Sequence of chain 3.A:
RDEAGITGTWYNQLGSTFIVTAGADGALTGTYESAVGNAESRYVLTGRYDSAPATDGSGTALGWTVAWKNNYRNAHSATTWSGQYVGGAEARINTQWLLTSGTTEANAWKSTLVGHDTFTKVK

Binding-site contacts:
Ligand atom O1 contacts residue TYR43 of chain 1.A at 2.6 Å (h-bond).
Ligand atom C5 contacts residue TRP120 of chain 3.A at 3.6 Å (hydrophobic).
Ligand atom O2 contacts residue ASN49 of chain 1.A at 2.9 Å (h-bond).
Ligand atom N1 contacts residue ASP128 of chain 1.A at 2.8 Å (salt-bridge).
Ligand atom O3 contacts residue ASN49 of chain 1.A at 3.7 Å.
Ligand atom N2 contacts residue SER45 of chain 1.A at 3.0 Å (h-bond).
Ligand atom C18 contacts residue GOL1 of chain 1.C at 3.5 Å.
Ligand atom O2 contacts residue GLY48 of chain 1.A at 3.6 Å.
Ligand atom C9 contacts residue TRP79 of chain 1.A at 3.5 Å (hydrophobic).
Ligand atom C2 contacts residue ASP128 of chain 1.A at 3.8 Å.
Ligand atom C6 contacts residue SER45 of chain 1.A at 3.5 Å.
Ligand atom C1 contacts residue TYR43 of chain 1.A at 3.5 Å (hydrophobic).
Ligand atom C1 contacts residue ASN23 of chain 1.A at 3.7 Å.
Ligand atom C4 contacts residue TRP120 of chain 3.A at 3.7 Å (hydrophobic).
Ligand atom S1 contacts residue TRP92 of chain 1.A at 3.7 Å.
Ligand atom C19 contacts residue ASN49 of chain 1.A at 3.8 Å.
Ligand atom C1 contacts residue LEU25 of chain 1.A at 3.6 Å (hydrophobic).
Ligand atom S1 contacts residue TRP79 of chain 1.A at 3.6 Å.
Ligand atom C9 contacts residue ASN49 of chain 1.A at 3.5 Å.
Ligand atom C7 contacts residue TRP79 of chain 1.A at 3.8 Å (hydrophobic).
Ligand atom O1 contacts residue SER27 of chain 1.A at 2.6 Å (h-bond).
Ligand atom C2 contacts residue TRP108 of chain 1.A at 3.7 Å (hydrophobic).
Ligand atom N1 contacts residue LEU25 of chain 1.A at 3.7 Å.
Ligand atom C11 contacts residue SER88 of chain 1.A at 3.7 Å.
Ligand atom C4 contacts residue VAL47 of chain 1.A at 3.8 Å (hydrophobic).
Ligand atom C26 contacts residue SER112 of chain 1.A at 3.7 Å.
Ligand atom S1 contacts residue THR90 of chain 1.A at 3.3 Å (h-bond).
Ligand atom C1 contacts residue ASP128 of chain 1.A at 3.7 Å.
Ligand atom C22 contacts residue SER112 of chain 1.A at 3.6 Å.
Ligand atom C8 contacts residue TRP79 of chain 1.A at 3.8 Å (hydrophobic).
Ligand atom C1 contacts residue SER27 of chain 1.A at 3.6 Å.
Ligand atom C19 contacts residue GOL1 of chain 1.C at 3.4 Å.
Ligand atom N3 contacts residue SER88 of chain 1.A at 2.9 Å (h-bond).
Ligand atom C7 contacts residue LEU110 of chain 1.A at 3.7 Å (hydrophobic).
Ligand atom O1 contacts residue ASN23 of chain 1.A at 3.0 Å (h-bond).
Ligand atom C3 contacts residue TRP108 of chain 1.A at 3.3 Å (hydrophobic).
Ligand atom N2 contacts residue VAL47 of chain 1.A at 3.7 Å.
Ligand atom C6 contacts residue VAL47 of chain 1.A at 3.7 Å (hydrophobic).
Ligand atom C10 contacts residue ASN49 of chain 1.A at 3.7 Å.
Ligand atom C20 contacts residue SER112 of chain 1.A at 3.4 Å.

Sequence of chain 1.A:
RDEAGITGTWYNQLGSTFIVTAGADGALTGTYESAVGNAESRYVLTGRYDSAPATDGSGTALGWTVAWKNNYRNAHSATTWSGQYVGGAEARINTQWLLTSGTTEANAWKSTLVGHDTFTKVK

A small-molecule ligand and the protein it binds are described below.
Small molecule (SMILES): [O][Cu]12([O])<-n3ccccc3CCN->1(CCNC(=O)CCCC[C@@H]1SC[C@@H]3NC(=O)N[C@@H]31)CCc1ccccn->21